A small-molecule ligand and the protein it binds are described below.
Small molecule (SMILES): CC[C@H](N)C(=O)N[C@@H]1C(=O)N2[C@@H](CC[C@@H]1CN)CC[C@H]2C(=O)NC(c1ccccc1)c1ccccc1

Sequence of chain 1.J:
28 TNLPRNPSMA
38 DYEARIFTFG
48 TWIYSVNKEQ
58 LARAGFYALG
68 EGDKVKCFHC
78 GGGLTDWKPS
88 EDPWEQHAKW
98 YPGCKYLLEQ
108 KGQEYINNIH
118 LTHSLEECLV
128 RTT

Binding-site contacts:
Ligand atom CB contacts residue GLN93 of chain 1.J at 3.5 Å.
Ligand atom CAG contacts residue VAL72 of chain 1.J at 3.9 Å (hydrophobic).
Ligand atom CAI contacts residue LEU81 of chain 1.J at 3.5 Å (hydrophobic).
Ligand atom O contacts residue TRP97 of chain 1.J at 3.3 Å.
Ligand atom CA contacts residue THR82 of chain 1.J at 3.5 Å.
Ligand atom OAE contacts residue THR82 of chain 1.J at 3.6 Å.
Ligand atom CA contacts residue GLU88 of chain 1.J at 3.8 Å.
Ligand atom CAI contacts residue THR82 of chain 1.J at 3.6 Å.
Ligand atom CAA contacts residue TRP84 of chain 1.J at 3.4 Å (hydrophobic).
Ligand atom CAI contacts residue GLY80 of chain 1.J at 3.8 Å.
Ligand atom CBF contacts residue TRP97 of chain 1.J at 4.0 Å (hydrophobic).
Ligand atom CBH contacts residue THR82 of chain 1.J at 4.0 Å.
Ligand atom CAG contacts residue LYS71 of chain 1.J at 3.5 Å.
Ligand atom CAR contacts residue THR82 of chain 1.J at 4.1 Å.
Ligand atom CA contacts residue ASP83 of chain 1.J at 3.5 Å.
Ligand atom OAF contacts residue THR82 of chain 1.J at 3.2 Å (h-bond).
Ligand atom CAJ contacts residue LEU66 of chain 1.J at 4.0 Å (hydrophobic).
Ligand atom CB contacts residue THR82 of chain 1.J at 4.0 Å.
Ligand atom N contacts residue ASP83 of chain 1.J at 3.5 Å (salt-bridge).
Ligand atom OAF contacts residue LEU81 of chain 1.J at 3.6 Å.
Ligand atom NAB contacts residue ASP83 of chain 1.J at 3.1 Å (salt-bridge).
Ligand atom CB contacts residue GLU88 of chain 1.J at 3.8 Å.
Ligand atom CAA contacts residue THR82 of chain 1.J at 3.6 Å.
Ligand atom NAW contacts residue GLY80 of chain 1.J at 3.7 Å.
Ligand atom CBA contacts residue THR82 of chain 1.J at 4.1 Å.
Ligand atom CAR contacts residue ASP83 of chain 1.J at 3.4 Å.
Ligand atom CAM contacts residue THR82 of chain 1.J at 3.3 Å.
Ligand atom CAG contacts residue LEU66 of chain 1.J at 3.7 Å (hydrophobic).
Ligand atom NAX contacts residue THR82 of chain 1.J at 3.0 Å (h-bond).
Ligand atom CAM contacts residue GLY80 of chain 1.J at 3.5 Å.
Ligand atom CAI contacts residue LYS71 of chain 1.J at 3.7 Å.
Ligand atom CAI contacts residue VAL72 of chain 1.J at 3.7 Å (hydrophobic).
Ligand atom N contacts residue GLU88 of chain 1.J at 3.0 Å (salt-bridge).
Ligand atom C contacts residue THR82 of chain 1.J at 3.7 Å.
Ligand atom CAA contacts residue GLU88 of chain 1.J at 3.9 Å.
Ligand atom CAA contacts residue LEU81 of chain 1.J at 4.0 Å (hydrophobic).
Ligand atom CAM contacts residue LEU81 of chain 1.J at 3.6 Å (hydrophobic).
Ligand atom CAJ contacts residue LYS71 of chain 1.J at 3.9 Å.
Ligand atom CBH contacts residue TRP97 of chain 1.J at 4.1 Å (hydrophobic).
Ligand atom CBI contacts residue GLY80 of chain 1.J at 3.7 Å.